This protein binds this small molecule.
Small molecule (SMILES): Nc1nc2c(ncn2[C@@H]2O[C@H](CO[P](=O)(O)O[P](=O)(O)NP(=O)(O)O)[C@@H](O)[C@H]2O)c(=O)[nH]1

Binding-site contacts:
Ligand atom O2A contacts residue GLY186 of chain 1.T at 3.3 Å.
Ligand atom O3A contacts residue GLY186 of chain 1.T at 3.2 Å (h-bond).
Ligand atom PB contacts residue LYS187 of chain 1.T at 3.4 Å.
Ligand atom O6 contacts residue SER158 of chain 1.T at 2.4 Å (h-bond).
Ligand atom N7 contacts residue ASN127 of chain 1.T at 3.2 Å (h-bond).
Ligand atom O2B contacts residue GLY186 of chain 1.T at 3.1 Å (h-bond).
Ligand atom C8 contacts residue SER189 of chain 1.T at 3.1 Å.
Ligand atom PG contacts residue MG1 of chain 1.PC at 3.2 Å.
Ligand atom O1G contacts residue MG1 of chain 1.PC at 2.1 Å.
Ligand atom C2 contacts residue HIS160 of chain 1.T at 3.2 Å.
Ligand atom O3G contacts residue THR217 of chain 1.T at 3.1 Å (h-bond).
Ligand atom N1 contacts residue ASP130 of chain 1.T at 3.1 Å (salt-bridge).
Ligand atom N2 contacts residue ASP130 of chain 1.T at 3.4 Å (salt-bridge).
Ligand atom O2B contacts residue VAL185 of chain 1.T at 2.8 Å (h-bond).
Ligand atom PB contacts residue MG1 of chain 1.PC at 3.2 Å.
Ligand atom O3G contacts residue THR216 of chain 1.T at 2.5 Å (h-bond).
Ligand atom O3G contacts residue HIS215 of chain 1.T at 3.3 Å.
Ligand atom O1B contacts residue MG1 of chain 1.PC at 2.1 Å.
Ligand atom O2B contacts residue LYS187 of chain 1.T at 2.5 Å (salt-bridge).
Ligand atom O2' contacts residue HIS160 of chain 1.T at 3.2 Å (h-bond).
Ligand atom O6 contacts residue SER159 of chain 1.T at 2.8 Å (h-bond).
Ligand atom N7 contacts residue SER159 of chain 1.T at 3.4 Å.
Ligand atom O2A contacts residue SER188 of chain 1.T at 2.8 Å (h-bond).
Ligand atom O1B contacts residue LYS187 of chain 1.T at 3.2 Å (salt-bridge).
Ligand atom O2G contacts residue GLY184 of chain 1.T at 3.1 Å (h-bond).
Ligand atom N3 contacts residue HIS160 of chain 1.T at 3.2 Å (h-bond).
Ligand atom O2A contacts residue LYS187 of chain 1.T at 3.2 Å (salt-bridge).
Ligand atom O1G contacts residue THR217 of chain 1.T at 3.3 Å.
Ligand atom O1B contacts residue SER188 of chain 1.T at 2.8 Å (h-bond).
Ligand atom O6 contacts residue ASN127 of chain 1.T at 3.0 Å (h-bond).
Ligand atom O1A contacts residue ASP205 of chain 1.T at 3.0 Å (salt-bridge).
Ligand atom N7 contacts residue SER189 of chain 1.T at 3.3 Å (h-bond).
Ligand atom O3G contacts residue GLN214 of chain 1.T at 3.3 Å (h-bond).
Ligand atom O6 contacts residue HIS160 of chain 1.T at 3.3 Å (h-bond).
Ligand atom O1G contacts residue LYS187 of chain 1.T at 3.4 Å.
Ligand atom C5' contacts residue SER207 of chain 1.T at 3.3 Å.
Ligand atom O4' contacts residue LYS128 of chain 1.T at 3.3 Å.
Ligand atom N3B contacts residue MG1 of chain 1.PC at 3.3 Å.
Ligand atom O2A contacts residue SER189 of chain 1.T at 2.9 Å (h-bond).
Ligand atom O2G contacts residue LYS187 of chain 1.T at 2.6 Å (salt-bridge).

Sequence of chain 1.T:
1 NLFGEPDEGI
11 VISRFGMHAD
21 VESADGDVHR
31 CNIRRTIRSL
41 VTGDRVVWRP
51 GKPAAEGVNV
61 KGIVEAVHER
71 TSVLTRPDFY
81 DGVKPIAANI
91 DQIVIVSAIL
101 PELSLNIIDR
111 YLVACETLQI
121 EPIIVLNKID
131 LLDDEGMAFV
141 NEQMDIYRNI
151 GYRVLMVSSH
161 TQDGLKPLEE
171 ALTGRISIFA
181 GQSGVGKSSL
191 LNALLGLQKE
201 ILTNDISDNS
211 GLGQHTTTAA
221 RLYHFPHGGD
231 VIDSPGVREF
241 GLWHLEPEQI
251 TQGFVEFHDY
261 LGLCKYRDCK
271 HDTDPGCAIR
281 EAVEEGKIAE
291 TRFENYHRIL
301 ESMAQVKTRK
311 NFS